Sequence of chain 2.A:
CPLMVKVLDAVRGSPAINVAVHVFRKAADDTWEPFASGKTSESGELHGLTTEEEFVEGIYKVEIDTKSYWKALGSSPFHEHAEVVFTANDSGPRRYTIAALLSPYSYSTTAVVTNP

The small molecule below binds the protein below.
Small molecule (SMILES): N[C@@H](Cc1cc(I)c(Oc2cc(I)c(O)c(I)c2)c(I)c1)C(=O)O

Sequence of chain 1.A:
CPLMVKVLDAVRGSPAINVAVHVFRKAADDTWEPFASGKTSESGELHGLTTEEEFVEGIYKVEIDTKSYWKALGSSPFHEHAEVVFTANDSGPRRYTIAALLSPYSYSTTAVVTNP

Binding-site contacts:
Ligand atom OXT contacts residue GLU45 of chain 2.A at 1.7 Å (salt-bridge).
Ligand atom C5 contacts residue T441 of chain 2.C at 0.9 Å.
Ligand atom C7 contacts residue GLU45 of chain 2.A at 2.6 Å.
Ligand atom C3 contacts residue T441 of chain 2.C at 1.0 Å.
Ligand atom C5' contacts residue T441 of chain 2.C at 0.7 Å.
Ligand atom C2 contacts residue T441 of chain 2.C at 1.6 Å.
Ligand atom C1 contacts residue T441 of chain 2.C at 1.9 Å.
Ligand atom C contacts residue LYS6 of chain 2.A at 3.6 Å.
Ligand atom C7 contacts residue LYS6 of chain 2.A at 2.7 Å.
Ligand atom I3' contacts residue ALA100 of chain 2.A at 3.2 Å.
Ligand atom CA contacts residue T441 of chain 2.C at 3.6 Å.
Ligand atom C6' contacts residue ALA99 of chain 1.A at 3.6 Å (hydrophobic).
Ligand atom I5 contacts residue LYS6 of chain 1.A at 3.5 Å.
Ligand atom I3' contacts residue ALA99 of chain 2.A at 3.4 Å.
Ligand atom I3 contacts residue T441 of chain 2.C at 1.5 Å.
Ligand atom C6' contacts residue LEU8 of chain 1.A at 3.7 Å (hydrophobic).
Ligand atom C1 contacts residue LYS6 of chain 2.A at 3.2 Å.
Ligand atom C6' contacts residue T441 of chain 2.C at 0.8 Å.
Ligand atom C7 contacts residue T441 of chain 2.C at 3.1 Å.
Ligand atom OXT contacts residue LYS6 of chain 2.A at 3.5 Å (salt-bridge).
Ligand atom C2 contacts residue LYS6 of chain 2.A at 3.1 Å.
Ligand atom C2' contacts residue T441 of chain 2.C at 0.4 Å.
Ligand atom C contacts residue GLU45 of chain 2.A at 2.7 Å.
Ligand atom O4 contacts residue LYS6 of chain 1.A at 3.7 Å.
Ligand atom C6 contacts residue T441 of chain 2.C at 1.8 Å.
Ligand atom C4' contacts residue T441 of chain 2.C at 0.4 Å.
Ligand atom C3' contacts residue T441 of chain 2.C at 0.7 Å.
Ligand atom O4 contacts residue T441 of chain 2.C at 1.7 Å.
Ligand atom O4' contacts residue T441 of chain 2.C at 1.2 Å (h-bond).
Ligand atom N contacts residue LYS6 of chain 2.A at 3.1 Å (salt-bridge).
Ligand atom I3' contacts residue T441 of chain 2.C at 1.8 Å.
Ligand atom I5' contacts residue LEU101 of chain 1.A at 3.0 Å.
Ligand atom C4 contacts residue T441 of chain 2.C at 0.9 Å.
Ligand atom I5' contacts residue ALA100 of chain 1.A at 3.2 Å.
Ligand atom I5' contacts residue T441 of chain 2.C at 1.8 Å.
Ligand atom I5 contacts residue T441 of chain 2.C at 1.1 Å.
Ligand atom I3 contacts residue LEU8 of chain 2.A at 3.5 Å.
Ligand atom CA contacts residue GLU45 of chain 2.A at 3.1 Å.
Ligand atom C1' contacts residue T441 of chain 2.C at 0.4 Å.
Ligand atom CA contacts residue LYS6 of chain 2.A at 3.1 Å.